The small molecule below binds the protein below.
Small molecule (SMILES): O=C(CC1CCCCC1)N(CCO)C[C@@H](O)[C@@H](O)[C@@H](O)[C@@H](O)CO

Sequence of chain 1.B:
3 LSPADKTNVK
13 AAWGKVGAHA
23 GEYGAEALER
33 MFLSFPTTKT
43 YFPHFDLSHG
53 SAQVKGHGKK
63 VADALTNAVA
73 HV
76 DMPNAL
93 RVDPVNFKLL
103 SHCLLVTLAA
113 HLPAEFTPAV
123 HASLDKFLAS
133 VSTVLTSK

Binding-site contacts:
Ligand atom CXE contacts residue LYS62 of chain 1.B at 4.3 Å.
Ligand atom OX7 contacts residue ALA54 of chain 1.B at 3.9 Å.
Ligand atom CX7 contacts residue PHE44 of chain 1.B at 3.4 Å (hydrophobic).
Ligand atom CX9 contacts residue PHE47 of chain 1.B at 3.0 Å (hydrophobic).
Ligand atom OX3 contacts residue LYS62 of chain 1.B at 3.3 Å.
Ligand atom CXC contacts residue LYS62 of chain 1.B at 4.2 Å.
Ligand atom CX1 contacts residue HEM1 of chain 1.C at 4.2 Å.
Ligand atom CX5 contacts residue PHE34 of chain 1.B at 3.6 Å (hydrophobic).
Ligand atom CX7 contacts residue LEU49 of chain 1.B at 4.1 Å (hydrophobic).
Ligand atom NX1 contacts residue HEM1 of chain 1.C at 4.1 Å.
Ligand atom CX9 contacts residue HEM1 of chain 1.C at 3.2 Å.
Ligand atom CX8 contacts residue PHE44 of chain 1.B at 4.2 Å (hydrophobic).
Ligand atom CX1 contacts residue PHE47 of chain 1.B at 3.5 Å (hydrophobic).
Ligand atom CXB contacts residue HIS59 of chain 1.B at 4.2 Å.
Ligand atom CX8 contacts residue HEM1 of chain 1.C at 3.8 Å.
Ligand atom OX2 contacts residue GLN55 of chain 1.B at 3.9 Å.
Ligand atom CX5 contacts residue LEU30 of chain 1.B at 4.3 Å (hydrophobic).
Ligand atom OX6 contacts residue GLN55 of chain 1.B at 3.9 Å.
Ligand atom NX1 contacts residue PHE47 of chain 1.B at 3.8 Å.
Ligand atom CXA contacts residue HEM1 of chain 1.C at 3.1 Å.
Ligand atom CXF contacts residue GLN55 of chain 1.B at 4.1 Å.
Ligand atom OX4 contacts residue GLN55 of chain 1.B at 4.2 Å.
Ligand atom CX7 contacts residue HEM1 of chain 1.C at 4.0 Å.
Ligand atom OX1 contacts residue PHE47 of chain 1.B at 2.9 Å.
Ligand atom OX2 contacts residue HEM1 of chain 1.C at 3.7 Å.
Ligand atom CX4 contacts residue HIS59 of chain 1.B at 3.8 Å.
Ligand atom OX2 contacts residue PHE47 of chain 1.B at 4.0 Å.
Ligand atom CX2 contacts residue HIS59 of chain 1.B at 3.9 Å.
Ligand atom OX5 contacts residue GLY58 of chain 1.B at 4.0 Å.
Ligand atom CX2 contacts residue GLN55 of chain 1.B at 4.2 Å.
Ligand atom CX6 contacts residue HEM1 of chain 1.C at 3.3 Å.
Ligand atom CXC contacts residue HIS59 of chain 1.B at 3.8 Å.
Ligand atom OX3 contacts residue HEM1 of chain 1.C at 3.9 Å.
Ligand atom OX3 contacts residue HIS59 of chain 1.B at 2.5 Å (h-bond).
Ligand atom CX6 contacts residue PHE34 of chain 1.B at 3.5 Å (hydrophobic).
Ligand atom OX5 contacts residue LYS62 of chain 1.B at 3.2 Å.
Ligand atom CXC contacts residue HEM1 of chain 1.C at 4.0 Å.
Ligand atom CXF contacts residue ALA54 of chain 1.B at 4.2 Å (hydrophobic).
Ligand atom CXA contacts residue PHE47 of chain 1.B at 4.1 Å (hydrophobic).
Ligand atom OX1 contacts residue HEM1 of chain 1.C at 3.6 Å.